The protein below binds the small molecule below.
Small molecule (SMILES): CCS(=O)(=O)N1CC(CC#N)(n2cc(-c3ncnc4[nH]ccc34)cn2)C1

Sequence of chain 1.A:
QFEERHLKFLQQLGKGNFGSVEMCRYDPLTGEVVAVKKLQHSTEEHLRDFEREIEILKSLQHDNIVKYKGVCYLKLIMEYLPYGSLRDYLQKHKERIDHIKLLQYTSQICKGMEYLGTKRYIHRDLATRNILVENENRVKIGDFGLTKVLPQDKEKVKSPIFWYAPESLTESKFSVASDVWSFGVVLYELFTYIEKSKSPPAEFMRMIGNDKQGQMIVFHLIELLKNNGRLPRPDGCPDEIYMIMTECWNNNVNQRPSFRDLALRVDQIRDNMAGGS

Binding-site contacts:
Ligand atom NAI contacts residue ASP161 of chain 1.A at 3.5 Å (salt-bridge).
Ligand atom C6 contacts residue LEU150 of chain 1.A at 3.6 Å (hydrophobic).
Ligand atom OAY contacts residue LYS24 of chain 1.A at 3.7 Å.
Ligand atom OAY contacts residue GLY23 of chain 1.A at 3.2 Å.
Ligand atom NAI contacts residue ASN148 of chain 1.A at 3.9 Å.
Ligand atom N3 contacts residue LEU150 of chain 1.A at 3.9 Å.
Ligand atom NAT contacts residue GLU97 of chain 1.A at 2.9 Å (salt-bridge).
Ligand atom CAS contacts residue ALA47 of chain 1.A at 3.8 Å (hydrophobic).
Ligand atom N3 contacts residue LEU22 of chain 1.A at 3.9 Å.
Ligand atom C6 contacts residue ALA47 of chain 1.A at 3.6 Å (hydrophobic).
Ligand atom CAL contacts residue LEU150 of chain 1.A at 3.8 Å (hydrophobic).
Ligand atom OAZ contacts residue SER29 of chain 1.A at 3.8 Å.
Ligand atom CAG contacts residue ASN148 of chain 1.A at 3.5 Å.
Ligand atom CAS contacts residue LEU150 of chain 1.A at 3.8 Å (hydrophobic).
Ligand atom CAH contacts residue ASN148 of chain 1.A at 3.8 Å.
Ligand atom OAZ contacts residue VAL30 of chain 1.A at 3.0 Å.
Ligand atom C6 contacts residue GLU97 of chain 1.A at 3.7 Å.
Ligand atom SAC contacts residue VAL30 of chain 1.A at 3.9 Å.
Ligand atom C5 contacts residue LEU150 of chain 1.A at 3.3 Å (hydrophobic).
Ligand atom CAR contacts residue LEU150 of chain 1.A at 3.4 Å (hydrophobic).
Ligand atom CAH contacts residue ASP161 of chain 1.A at 3.7 Å.
Ligand atom CAM contacts residue LEU150 of chain 1.A at 3.6 Å (hydrophobic).
Ligand atom CAH contacts residue ARG147 of chain 1.A at 3.7 Å.
Ligand atom CAS contacts residue MET96 of chain 1.A at 3.4 Å (hydrophobic).
Ligand atom CAS contacts residue VAL78 of chain 1.A at 3.9 Å (hydrophobic).
Ligand atom CAE contacts residue VAL30 of chain 1.A at 3.8 Å (hydrophobic).
Ligand atom NAI contacts residue GLY160 of chain 1.A at 3.1 Å.
Ligand atom C2 contacts residue LEU99 of chain 1.A at 3.4 Å (hydrophobic).
Ligand atom C4 contacts residue LEU150 of chain 1.A at 3.6 Å (hydrophobic).
Ligand atom CAN contacts residue LEU22 of chain 1.A at 3.6 Å (hydrophobic).
Ligand atom NAO contacts residue LEU22 of chain 1.A at 3.7 Å.
Ligand atom C2 contacts residue LEU22 of chain 1.A at 3.8 Å (hydrophobic).
Ligand atom NAT contacts residue LEU150 of chain 1.A at 3.9 Å.
Ligand atom CAB contacts residue GLY28 of chain 1.A at 3.6 Å.
Ligand atom CAG contacts residue ARG147 of chain 1.A at 3.4 Å.
Ligand atom N1 contacts residue TYR98 of chain 1.A at 3.9 Å.
Ligand atom NAI contacts residue LEU150 of chain 1.A at 3.6 Å.
Ligand atom NAT contacts residue ALA47 of chain 1.A at 3.3 Å.
Ligand atom N1 contacts residue LEU99 of chain 1.A at 3.1 Å (h-bond).
Ligand atom CAE contacts residue ASP161 of chain 1.A at 3.7 Å.